This small molecule binds to this protein.
Small molecule (SMILES): CCCC[N+](CCCC)(CCCC)CCCC

Sequence of chain 1.B:
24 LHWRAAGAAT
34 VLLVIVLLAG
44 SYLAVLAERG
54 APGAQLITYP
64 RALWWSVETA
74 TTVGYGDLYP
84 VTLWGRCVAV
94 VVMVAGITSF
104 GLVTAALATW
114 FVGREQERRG

Sequence of chain 1.A:
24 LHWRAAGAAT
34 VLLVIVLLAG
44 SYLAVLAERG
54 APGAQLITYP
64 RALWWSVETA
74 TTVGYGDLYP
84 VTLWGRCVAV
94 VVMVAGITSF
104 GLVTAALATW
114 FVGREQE

Binding-site contacts:
Ligand atom C12 contacts residue ILE100 of chain 1.D at 4.4 Å (hydrophobic).
Ligand atom C32 contacts residue ILE100 of chain 1.A at 3.6 Å (hydrophobic).
Ligand atom C32 contacts residue THR75 of chain 1.A at 4.3 Å.
Ligand atom C11 contacts residue THR75 of chain 1.D at 4.3 Å.
Ligand atom C22 contacts residue THR75 of chain 1.B at 3.7 Å.
Ligand atom C31 contacts residue THR75 of chain 1.A at 3.9 Å.
Ligand atom C21 contacts residue THR75 of chain 1.B at 4.1 Å.

Sequence of chain 1.D:
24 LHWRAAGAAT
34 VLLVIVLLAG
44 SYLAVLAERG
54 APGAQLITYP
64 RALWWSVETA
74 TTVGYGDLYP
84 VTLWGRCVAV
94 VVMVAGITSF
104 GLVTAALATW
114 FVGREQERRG